This small molecule binds to this protein.
Small molecule (SMILES): CC(=O)N[C@H]1[C@H](O[C@H]2[C@H](O)[C@@H](NC(C)=O)CO[C@@H]2CO)O[C@H](CO)[C@@H](O)[C@@H]1O

Sequence of chain 1.B:
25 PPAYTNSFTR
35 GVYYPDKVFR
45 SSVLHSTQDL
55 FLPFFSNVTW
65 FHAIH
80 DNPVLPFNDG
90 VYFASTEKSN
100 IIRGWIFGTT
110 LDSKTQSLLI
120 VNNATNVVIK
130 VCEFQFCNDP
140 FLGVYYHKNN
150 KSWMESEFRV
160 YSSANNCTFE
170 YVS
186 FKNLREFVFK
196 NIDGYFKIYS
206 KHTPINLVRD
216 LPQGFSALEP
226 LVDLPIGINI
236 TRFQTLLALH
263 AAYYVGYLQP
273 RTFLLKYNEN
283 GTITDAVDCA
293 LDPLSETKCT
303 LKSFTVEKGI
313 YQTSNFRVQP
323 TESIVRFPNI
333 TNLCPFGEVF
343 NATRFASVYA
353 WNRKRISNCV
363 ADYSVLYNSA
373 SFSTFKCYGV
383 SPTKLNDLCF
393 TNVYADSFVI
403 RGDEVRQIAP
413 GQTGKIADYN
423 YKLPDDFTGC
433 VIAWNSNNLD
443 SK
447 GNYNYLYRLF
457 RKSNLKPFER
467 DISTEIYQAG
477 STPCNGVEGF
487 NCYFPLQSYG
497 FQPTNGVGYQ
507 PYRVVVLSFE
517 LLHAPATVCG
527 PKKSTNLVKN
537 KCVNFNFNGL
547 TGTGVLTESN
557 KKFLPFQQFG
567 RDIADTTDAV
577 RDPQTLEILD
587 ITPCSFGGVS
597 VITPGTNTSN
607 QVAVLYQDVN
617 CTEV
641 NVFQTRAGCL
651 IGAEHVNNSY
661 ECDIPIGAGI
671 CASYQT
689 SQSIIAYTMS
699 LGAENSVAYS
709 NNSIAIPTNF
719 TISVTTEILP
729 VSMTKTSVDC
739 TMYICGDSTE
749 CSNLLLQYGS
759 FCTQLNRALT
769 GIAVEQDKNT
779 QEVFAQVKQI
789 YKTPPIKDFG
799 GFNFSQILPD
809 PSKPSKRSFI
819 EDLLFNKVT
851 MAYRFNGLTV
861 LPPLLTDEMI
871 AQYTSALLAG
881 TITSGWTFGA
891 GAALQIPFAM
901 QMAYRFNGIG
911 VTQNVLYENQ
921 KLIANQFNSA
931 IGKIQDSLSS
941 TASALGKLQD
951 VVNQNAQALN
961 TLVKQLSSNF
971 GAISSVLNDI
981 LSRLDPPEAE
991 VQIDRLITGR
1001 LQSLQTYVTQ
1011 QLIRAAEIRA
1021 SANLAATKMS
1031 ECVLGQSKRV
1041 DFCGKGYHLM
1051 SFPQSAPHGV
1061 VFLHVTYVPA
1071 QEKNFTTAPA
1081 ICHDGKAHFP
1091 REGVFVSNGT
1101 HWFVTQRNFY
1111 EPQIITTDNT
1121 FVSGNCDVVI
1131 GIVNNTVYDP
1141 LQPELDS

Binding-site contacts:
Ligand atom C2 contacts residue SER803 of chain 1.B at 4.5 Å.
Ligand atom C6 contacts residue GLN804 of chain 1.B at 3.7 Å.
Ligand atom N2 contacts residue ASN801 of chain 1.B at 2.9 Å (h-bond).
Ligand atom C3 contacts residue ASN801 of chain 1.B at 3.8 Å.
Ligand atom O7 contacts residue ASN801 of chain 1.B at 2.5 Å (h-bond).
Ligand atom C4 contacts residue ASN801 of chain 1.B at 4.2 Å.
Ligand atom O5 contacts residue ASN801 of chain 1.B at 2.3 Å (h-bond).
Ligand atom O6 contacts residue ASN801 of chain 1.B at 4.4 Å.
Ligand atom O6 contacts residue SER803 of chain 1.B at 4.4 Å.
Ligand atom C8 contacts residue ASN801 of chain 1.B at 4.2 Å.
Ligand atom O6 contacts residue GLN804 of chain 1.B at 2.9 Å (h-bond).
Ligand atom C5 contacts residue ASN801 of chain 1.B at 3.6 Å.
Ligand atom C5 contacts residue SER803 of chain 1.B at 3.6 Å.
Ligand atom C1 contacts residue ASN801 of chain 1.B at 1.4 Å.
Ligand atom C6 contacts residue SER803 of chain 1.B at 4.3 Å.
Ligand atom C1 contacts residue SER803 of chain 1.B at 3.3 Å.
Ligand atom C7 contacts residue ASN801 of chain 1.B at 2.9 Å.
Ligand atom C2 contacts residue ASN801 of chain 1.B at 2.4 Å.
Ligand atom O5 contacts residue SER803 of chain 1.B at 3.4 Å (h-bond).